Sequence of chain 1.C:
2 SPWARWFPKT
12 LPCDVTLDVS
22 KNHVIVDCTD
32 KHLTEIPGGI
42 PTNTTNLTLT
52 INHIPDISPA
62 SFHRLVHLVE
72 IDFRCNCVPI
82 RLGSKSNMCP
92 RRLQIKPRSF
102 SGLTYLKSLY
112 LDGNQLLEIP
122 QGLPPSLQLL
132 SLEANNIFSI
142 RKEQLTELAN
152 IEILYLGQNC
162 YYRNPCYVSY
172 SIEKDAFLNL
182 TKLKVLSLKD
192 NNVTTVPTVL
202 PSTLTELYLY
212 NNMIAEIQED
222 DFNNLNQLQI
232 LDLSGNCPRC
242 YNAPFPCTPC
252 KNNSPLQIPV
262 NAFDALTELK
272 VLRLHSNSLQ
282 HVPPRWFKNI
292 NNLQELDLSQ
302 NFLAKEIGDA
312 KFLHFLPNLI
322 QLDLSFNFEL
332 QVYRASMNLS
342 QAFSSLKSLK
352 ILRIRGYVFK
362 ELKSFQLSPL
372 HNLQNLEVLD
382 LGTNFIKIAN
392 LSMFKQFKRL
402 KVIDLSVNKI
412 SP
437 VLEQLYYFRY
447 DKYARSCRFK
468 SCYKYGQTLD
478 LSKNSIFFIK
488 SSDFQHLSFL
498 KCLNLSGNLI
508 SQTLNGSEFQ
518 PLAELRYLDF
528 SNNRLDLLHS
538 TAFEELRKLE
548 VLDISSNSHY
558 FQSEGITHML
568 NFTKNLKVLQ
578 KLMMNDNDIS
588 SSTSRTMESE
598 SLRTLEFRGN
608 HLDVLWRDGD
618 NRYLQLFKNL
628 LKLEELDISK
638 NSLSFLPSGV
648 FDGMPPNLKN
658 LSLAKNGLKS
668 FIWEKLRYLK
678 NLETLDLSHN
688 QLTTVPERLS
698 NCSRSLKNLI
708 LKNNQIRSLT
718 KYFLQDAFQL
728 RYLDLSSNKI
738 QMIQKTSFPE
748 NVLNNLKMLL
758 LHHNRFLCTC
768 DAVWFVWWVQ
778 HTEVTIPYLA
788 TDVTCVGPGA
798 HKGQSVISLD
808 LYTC

Binding-site contacts:
Ligand atom C2 contacts residue ASN193 of chain 1.C at 2.4 Å.
Ligand atom C5 contacts residue ASN193 of chain 1.C at 3.6 Å.
Ligand atom O7 contacts residue ASN193 of chain 1.C at 3.9 Å.
Ligand atom C5 contacts residue TYR168 of chain 1.C at 4.4 Å (hydrophobic).
Ligand atom C3 contacts residue TYR168 of chain 1.C at 4.2 Å (hydrophobic).
Ligand atom C3 contacts residue ASN193 of chain 1.C at 3.8 Å.
Ligand atom O6 contacts residue VAL169 of chain 1.C at 4.2 Å.
Ligand atom O5 contacts residue ASN193 of chain 1.C at 2.4 Å (h-bond).
Ligand atom N2 contacts residue ASN193 of chain 1.C at 3.0 Å (h-bond).
Ligand atom C8 contacts residue PRO166 of chain 1.C at 4.1 Å (hydrophobic).
Ligand atom O4 contacts residue TYR168 of chain 1.C at 4.4 Å.
Ligand atom C1 contacts residue VAL169 of chain 1.C at 3.6 Å (hydrophobic).
Ligand atom C2 contacts residue VAL169 of chain 1.C at 4.0 Å (hydrophobic).
Ligand atom C7 contacts residue TYR168 of chain 1.C at 4.3 Å (hydrophobic).
Ligand atom C8 contacts residue TYR162 of chain 1.C at 3.6 Å (hydrophobic).
Ligand atom O7 contacts residue TYR168 of chain 1.C at 3.2 Å (h-bond).
Ligand atom O5 contacts residue VAL169 of chain 1.C at 3.3 Å.
Ligand atom C4 contacts residue ASN193 of chain 1.C at 4.2 Å.
Ligand atom O7 contacts residue PRO166 of chain 1.C at 3.6 Å.
Ligand atom C1 contacts residue SER170 of chain 1.C at 4.3 Å.
Ligand atom O5 contacts residue SER170 of chain 1.C at 3.5 Å (h-bond).
Ligand atom O5 contacts residue TYR168 of chain 1.C at 3.9 Å.
Ligand atom C4 contacts residue TYR168 of chain 1.C at 3.8 Å (hydrophobic).
Ligand atom C7 contacts residue CYS167 of chain 1.C at 4.4 Å (hydrophobic).
Ligand atom O3 contacts residue TYR168 of chain 1.C at 3.5 Å.
Ligand atom O7 contacts residue CYS161 of chain 1.C at 3.1 Å (h-bond).
Ligand atom C2 contacts residue TYR168 of chain 1.C at 4.1 Å (hydrophobic).
Ligand atom C6 contacts residue TYR168 of chain 1.C at 4.0 Å (hydrophobic).
Ligand atom C7 contacts residue ASN193 of chain 1.C at 3.6 Å.
Ligand atom C8 contacts residue TYR163 of chain 1.C at 4.0 Å (hydrophobic).
Ligand atom O6 contacts residue SER170 of chain 1.C at 2.7 Å (h-bond).
Ligand atom O7 contacts residue CYS167 of chain 1.C at 3.2 Å (h-bond).
Ligand atom C5 contacts residue VAL169 of chain 1.C at 4.4 Å (hydrophobic).
Ligand atom C6 contacts residue SER170 of chain 1.C at 4.1 Å.
Ligand atom C7 contacts residue CYS161 of chain 1.C at 3.8 Å (hydrophobic).
Ligand atom C4 contacts residue VAL169 of chain 1.C at 4.3 Å (hydrophobic).
Ligand atom C1 contacts residue ASN193 of chain 1.C at 1.4 Å.
Ligand atom C7 contacts residue PRO166 of chain 1.C at 4.2 Å (hydrophobic).
Ligand atom C1 contacts residue TYR168 of chain 1.C at 3.8 Å (hydrophobic).
Ligand atom O6 contacts residue TYR168 of chain 1.C at 4.2 Å.

This protein binds this small molecule.
Small molecule (SMILES): CC(=O)N[C@H]1[C@H](O[C@H]2[C@H](O)[C@@H](NC(C)=O)CO[C@@H]2CO)O[C@H](CO)[C@@H](O)[C@@H]1O